This small molecule binds to this protein.
Small molecule (SMILES): O=P([O-])([O-])OCC(O)CO

Binding-site contacts:
Ligand atom O9 contacts residue HIS295 of chain 1.D at 4.0 Å.
Ligand atom C2 contacts residue TYR289 of chain 1.D at 3.6 Å (hydrophobic).
Ligand atom O9 contacts residue ASN294 of chain 1.D at 2.7 Å (h-bond).
Ligand atom O8 contacts residue PHE229 of chain 1.D at 3.4 Å.
Ligand atom C2 contacts residue SER292 of chain 1.D at 4.3 Å.
Ligand atom O8 contacts residue SER292 of chain 1.D at 3.5 Å (h-bond).
Ligand atom O2 contacts residue LYS112 of chain 1.D at 4.4 Å.
Ligand atom O3 contacts residue PHE229 of chain 1.D at 4.2 Å.
Ligand atom P1 contacts residue ASN294 of chain 1.D at 4.1 Å.
Ligand atom O2 contacts residue SER292 of chain 1.D at 3.9 Å.
Ligand atom P1 contacts residue HIS295 of chain 1.D at 3.9 Å.
Ligand atom C4 contacts residue PHE229 of chain 1.D at 4.0 Å (hydrophobic).
Ligand atom O2 contacts residue TYR289 of chain 1.D at 2.7 Å (h-bond).
Ligand atom O4 contacts residue SER292 of chain 1.D at 3.6 Å.
Ligand atom O10 contacts residue ASN294 of chain 1.D at 4.5 Å.
Ligand atom O9 contacts residue SER292 of chain 1.D at 2.4 Å (h-bond).
Ligand atom P1 contacts residue SER292 of chain 1.D at 3.4 Å.
Ligand atom O8 contacts residue HIS295 of chain 1.D at 2.8 Å (h-bond).

Sequence of chain 1.D:
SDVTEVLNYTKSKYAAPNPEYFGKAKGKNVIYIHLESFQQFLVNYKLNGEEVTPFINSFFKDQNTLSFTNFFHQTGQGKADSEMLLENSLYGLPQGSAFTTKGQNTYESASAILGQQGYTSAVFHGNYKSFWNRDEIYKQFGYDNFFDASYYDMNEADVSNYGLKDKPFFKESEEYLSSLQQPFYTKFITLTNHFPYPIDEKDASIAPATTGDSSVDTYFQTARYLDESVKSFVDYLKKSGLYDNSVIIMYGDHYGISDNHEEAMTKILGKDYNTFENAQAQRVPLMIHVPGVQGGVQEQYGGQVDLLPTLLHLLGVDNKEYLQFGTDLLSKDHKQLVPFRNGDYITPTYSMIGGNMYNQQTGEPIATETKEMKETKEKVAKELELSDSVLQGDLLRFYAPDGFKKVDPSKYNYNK